The protein below binds the small molecule below.
Small molecule (SMILES): N=c1ccn([C@H]2C[C@H](O[P](=O)(O)OC[C@H]3O[C@@H](n4cnc5c(N)ncnc54)C[C@@H]3O[P](=O)(O)OC[C@H]3O[C@@H](n4cnc5c(N)ncnc54)C[C@@H]3O[P](=O)(O)OC[C@H]3O[C@@H](n4cnc5c(N)ncnc54)C[C@@H]3O)[C@@H](COP(=O)=O)O2)c(=O)[nH]1

Binding-site contacts:
Ligand atom N3 contacts residue TRP60 of chain 19.A at 3.0 Å.
Ligand atom OP1 contacts residue PRO276 of chain 19.A at 3.1 Å.
Ligand atom OP1 contacts residue ASN139 of chain 19.A at 3.1 Å (h-bond).
Ligand atom P contacts residue PRO276 of chain 19.A at 3.8 Å.
Ligand atom O5' contacts residue TRP60 of chain 19.A at 3.8 Å.
Ligand atom N9 contacts residue TRP60 of chain 19.A at 3.8 Å.
Ligand atom C3' contacts residue GLN137 of chain 19.A at 2.6 Å.
Ligand atom C3' contacts residue PRO276 of chain 19.A at 3.2 Å (hydrophobic).
Ligand atom C2' contacts residue TRP60 of chain 19.A at 4.1 Å (hydrophobic).
Ligand atom N1 contacts residue TRP60 of chain 19.A at 3.5 Å.
Ligand atom OP2 contacts residue ASN139 of chain 19.A at 3.3 Å (h-bond).
Ligand atom OP2 contacts residue ARG534 of chain 19.A at 3.6 Å.
Ligand atom P contacts residue ASN139 of chain 19.A at 3.7 Å.
Ligand atom C4 contacts residue TRP60 of chain 19.A at 3.5 Å (hydrophobic).
Ligand atom O3' contacts residue GLN137 of chain 19.A at 2.0 Å (h-bond).
Ligand atom C4' contacts residue PRO276 of chain 19.A at 3.7 Å (hydrophobic).
Ligand atom N6 contacts residue GLY57 of chain 19.A at 3.7 Å.
Ligand atom O5' contacts residue GLN137 of chain 19.A at 4.3 Å.
Ligand atom O3' contacts residue TRP60 of chain 19.A at 4.4 Å.
Ligand atom OP2 contacts residue TRP60 of chain 19.A at 4.4 Å.
Ligand atom N6 contacts residue ASP58 of chain 19.A at 4.3 Å.
Ligand atom OP2 contacts residue PRO276 of chain 19.A at 3.9 Å.
Ligand atom OP1 contacts residue ASN275 of chain 19.A at 4.5 Å.
Ligand atom O4' contacts residue TRP60 of chain 19.A at 4.2 Å.
Ligand atom P contacts residue GLN137 of chain 19.A at 3.5 Å.
Ligand atom C4' contacts residue GLN137 of chain 19.A at 4.1 Å.
Ligand atom N7 contacts residue TRP60 of chain 19.A at 3.9 Å.
Ligand atom O5' contacts residue PRO276 of chain 19.A at 2.8 Å.
Ligand atom C2' contacts residue GLN137 of chain 19.A at 2.9 Å.
Ligand atom C5 contacts residue TRP60 of chain 19.A at 3.8 Å (hydrophobic).
Ligand atom OP2 contacts residue GLN137 of chain 19.A at 3.8 Å.
Ligand atom C6 contacts residue TRP60 of chain 19.A at 3.4 Å (hydrophobic).
Ligand atom C5' contacts residue PRO276 of chain 19.A at 3.7 Å (hydrophobic).
Ligand atom C1' contacts residue TRP60 of chain 19.A at 3.5 Å (hydrophobic).
Ligand atom N6 contacts residue TRP60 of chain 19.A at 3.0 Å.
Ligand atom C8 contacts residue TRP60 of chain 19.A at 4.4 Å (hydrophobic).
Ligand atom C2 contacts residue TRP60 of chain 19.A at 3.4 Å (hydrophobic).
Ligand atom OP1 contacts residue GLN137 of chain 19.A at 4.4 Å.
Ligand atom C1' contacts residue GLN137 of chain 19.A at 4.0 Å.
Ligand atom O3' contacts residue PRO276 of chain 19.A at 3.4 Å.

Sequence of chain 19.A:
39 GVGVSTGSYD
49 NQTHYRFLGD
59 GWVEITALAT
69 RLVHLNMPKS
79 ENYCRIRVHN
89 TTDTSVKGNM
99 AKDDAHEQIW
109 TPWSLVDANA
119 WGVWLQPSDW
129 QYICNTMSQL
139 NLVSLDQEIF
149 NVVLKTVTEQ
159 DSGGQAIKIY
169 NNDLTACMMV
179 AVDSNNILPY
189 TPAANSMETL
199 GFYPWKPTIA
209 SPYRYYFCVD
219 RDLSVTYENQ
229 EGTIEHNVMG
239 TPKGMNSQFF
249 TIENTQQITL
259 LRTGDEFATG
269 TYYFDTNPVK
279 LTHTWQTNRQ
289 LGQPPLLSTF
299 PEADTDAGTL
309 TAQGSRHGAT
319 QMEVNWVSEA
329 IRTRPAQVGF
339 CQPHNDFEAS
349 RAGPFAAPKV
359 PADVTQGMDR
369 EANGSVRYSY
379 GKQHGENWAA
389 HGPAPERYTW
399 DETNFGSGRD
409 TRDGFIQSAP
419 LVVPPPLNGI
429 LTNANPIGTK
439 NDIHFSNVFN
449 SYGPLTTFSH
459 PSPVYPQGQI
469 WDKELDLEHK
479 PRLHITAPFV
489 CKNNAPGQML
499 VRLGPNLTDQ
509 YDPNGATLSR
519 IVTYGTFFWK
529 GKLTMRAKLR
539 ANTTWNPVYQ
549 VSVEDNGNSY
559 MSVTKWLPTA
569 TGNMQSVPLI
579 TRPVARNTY